Sequence of chain 1.A:
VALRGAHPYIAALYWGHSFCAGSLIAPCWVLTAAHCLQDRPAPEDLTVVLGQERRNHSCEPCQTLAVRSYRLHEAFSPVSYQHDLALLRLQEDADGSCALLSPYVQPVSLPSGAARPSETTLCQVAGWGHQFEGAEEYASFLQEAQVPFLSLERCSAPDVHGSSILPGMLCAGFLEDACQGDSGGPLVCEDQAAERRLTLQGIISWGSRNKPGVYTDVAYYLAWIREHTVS

The protein below binds the small molecule below.
Small molecule (SMILES): CC(=O)N[C@H]1[C@H](O[C@H]2[C@H](O)[C@@H](NC(C)=O)CO[C@@H]2CO)O[C@H](CO)[C@@H](O[C@@H]2O[C@H](CO)[C@@H](O)[C@H](O)[C@H]2NC(C)=O)[C@@H]1O

Binding-site contacts:
Ligand atom C3 contacts residue ASP50 of chain 1.A at 4.3 Å.
Ligand atom C4 contacts residue THR52 of chain 1.A at 3.9 Å.
Ligand atom C8 contacts residue ASN61 of chain 1.A at 3.9 Å.
Ligand atom C7 contacts residue VAL54 of chain 1.A at 4.0 Å (hydrophobic).
Ligand atom C7 contacts residue GLN57 of chain 1.A at 3.8 Å.
Ligand atom C2 contacts residue THR52 of chain 1.A at 4.2 Å.
Ligand atom O3 contacts residue THR52 of chain 1.A at 4.0 Å.
Ligand atom N2 contacts residue ASP50 of chain 1.A at 4.3 Å.
Ligand atom C5 contacts residue ASN61 of chain 1.A at 3.7 Å.
Ligand atom C8 contacts residue GLY21 of chain 1.A at 3.2 Å.
Ligand atom N2 contacts residue ASN61 of chain 1.A at 3.1 Å (h-bond).
Ligand atom C2 contacts residue TYR19 of chain 1.A at 4.0 Å (hydrophobic).
Ligand atom C8 contacts residue VAL54 of chain 1.A at 4.2 Å (hydrophobic).
Ligand atom O5 contacts residue TYR19 of chain 1.A at 3.8 Å.
Ligand atom C6 contacts residue GLY21 of chain 1.A at 3.6 Å.
Ligand atom C5 contacts residue THR52 of chain 1.A at 3.5 Å.
Ligand atom C8 contacts residue SER63 of chain 1.A at 4.0 Å.
Ligand atom C3 contacts residue THR52 of chain 1.A at 3.6 Å.
Ligand atom C8 contacts residue GLN57 of chain 1.A at 3.6 Å.
Ligand atom O7 contacts residue ASN61 of chain 1.A at 2.9 Å (h-bond).
Ligand atom O7 contacts residue VAL54 of chain 1.A at 4.0 Å.
Ligand atom O7 contacts residue HIS62 of chain 1.A at 4.1 Å.
Ligand atom O7 contacts residue GLN57 of chain 1.A at 3.1 Å (h-bond).
Ligand atom O4 contacts residue THR52 of chain 1.A at 4.4 Å.
Ligand atom O7 contacts residue TYR19 of chain 1.A at 3.1 Å.
Ligand atom C1 contacts residue THR52 of chain 1.A at 3.6 Å.
Ligand atom C3 contacts residue ASN61 of chain 1.A at 3.8 Å.
Ligand atom C2 contacts residue ASN61 of chain 1.A at 2.5 Å.
Ligand atom C4 contacts residue TYR19 of chain 1.A at 4.3 Å (hydrophobic).
Ligand atom O5 contacts residue ASN61 of chain 1.A at 2.4 Å (h-bond).
Ligand atom C1 contacts residue TYR19 of chain 1.A at 4.2 Å (hydrophobic).
Ligand atom O6 contacts residue GLY21 of chain 1.A at 3.5 Å (h-bond).
Ligand atom C8 contacts residue TRP20 of chain 1.A at 4.3 Å (hydrophobic).
Ligand atom O3 contacts residue ASP50 of chain 1.A at 4.0 Å.
Ligand atom C7 contacts residue ASN61 of chain 1.A at 3.3 Å.
Ligand atom O5 contacts residue THR52 of chain 1.A at 4.0 Å.
Ligand atom C7 contacts residue TYR19 of chain 1.A at 4.0 Å (hydrophobic).
Ligand atom C1 contacts residue ASN61 of chain 1.A at 1.5 Å.
Ligand atom C8 contacts residue HIS62 of chain 1.A at 3.9 Å.
Ligand atom C4 contacts residue ASN61 of chain 1.A at 4.3 Å.